Sequence of chain 1.A:
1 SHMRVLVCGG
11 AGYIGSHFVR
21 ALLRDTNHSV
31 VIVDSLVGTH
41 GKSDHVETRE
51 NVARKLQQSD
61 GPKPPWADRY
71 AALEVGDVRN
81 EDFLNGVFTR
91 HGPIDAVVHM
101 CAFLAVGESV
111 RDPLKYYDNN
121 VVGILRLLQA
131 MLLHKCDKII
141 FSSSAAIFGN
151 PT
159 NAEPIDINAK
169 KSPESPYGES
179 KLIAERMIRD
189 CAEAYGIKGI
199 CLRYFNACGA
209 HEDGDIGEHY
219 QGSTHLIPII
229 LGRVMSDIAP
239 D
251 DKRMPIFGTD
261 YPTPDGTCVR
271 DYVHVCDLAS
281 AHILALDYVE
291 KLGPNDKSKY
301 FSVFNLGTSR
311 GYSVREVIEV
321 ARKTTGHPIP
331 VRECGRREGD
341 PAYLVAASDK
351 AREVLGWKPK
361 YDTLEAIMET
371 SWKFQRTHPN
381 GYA

This protein binds this small molecule.
Small molecule (SMILES): O=c1ccn([C@@H]2O[C@H](CO[P](=O)(O)O[P](=O)(O)O[C@H]3O[C@H](CO)[C@@H](F)[C@H](O)[C@H]3O)[C@@H](O)[C@H]2O)c(=O)[nH]1

Binding-site contacts:
Ligand atom O2' contacts residue ASN204 of chain 1.A at 3.4 Å (h-bond).
Ligand atom C2 contacts residue PHE257 of chain 1.A at 3.5 Å (hydrophobic).
Ligand atom O2 contacts residue VAL314 of chain 1.A at 3.5 Å.
Ligand atom O3D contacts residue CYS268 of chain 1.A at 3.0 Å.
Ligand atom O6' contacts residue LEU104 of chain 1.A at 2.6 Å (h-bond).
Ligand atom O3' contacts residue TYR202 of chain 1.A at 3.3 Å (h-bond).
Ligand atom O6' contacts residue HIS223 of chain 1.A at 2.8 Å (h-bond).
Ligand atom F4' contacts residue NAD1 of chain 1.F at 3.0 Å.
Ligand atom F4' contacts residue TYR175 of chain 1.A at 2.8 Å.
Ligand atom O1A contacts residue ARG337 of chain 1.A at 2.6 Å (salt-bridge).
Ligand atom N1 contacts residue LEU224 of chain 1.A at 3.5 Å.
Ligand atom O1B contacts residue ARG270 of chain 1.A at 2.6 Å (salt-bridge).
Ligand atom O2D contacts residue ASP340 of chain 1.A at 2.5 Å (salt-bridge).
Ligand atom O3D contacts residue VAL314 of chain 1.A at 3.4 Å.
Ligand atom C3' contacts residue ASN204 of chain 1.A at 3.2 Å.
Ligand atom C6' contacts residue LEU104 of chain 1.A at 3.5 Å (hydrophobic).
Ligand atom O2 contacts residue PHE257 of chain 1.A at 2.7 Å (h-bond).
Ligand atom O3B contacts residue ASN204 of chain 1.A at 3.2 Å (h-bond).
Ligand atom O4 contacts residue PRO255 of chain 1.A at 3.2 Å (h-bond).
Ligand atom O2A contacts residue HIS223 of chain 1.A at 3.2 Å.
Ligand atom O2D contacts residue ARG337 of chain 1.A at 3.5 Å (salt-bridge).
Ligand atom C2 contacts residue LEU224 of chain 1.A at 3.6 Å (hydrophobic).
Ligand atom C3' contacts residue SER144 of chain 1.A at 3.5 Å.
Ligand atom C3' contacts residue PHE203 of chain 1.A at 3.2 Å (hydrophobic).
Ligand atom O4 contacts residue PHE257 of chain 1.A at 3.4 Å.
Ligand atom O3' contacts residue ALA145 of chain 1.A at 3.5 Å (h-bond).
Ligand atom O2' contacts residue LEU344 of chain 1.A at 3.4 Å.
Ligand atom O3' contacts residue PHE203 of chain 1.A at 2.8 Å (h-bond).
Ligand atom O2A contacts residue LEU224 of chain 1.A at 3.0 Å (h-bond).
Ligand atom O3' contacts residue SER144 of chain 1.A at 2.8 Å (h-bond).
Ligand atom C4' contacts residue NAD1 of chain 1.F at 3.0 Å.
Ligand atom F4' contacts residue SER144 of chain 1.A at 2.7 Å.
Ligand atom O2B contacts residue ARG337 of chain 1.A at 3.5 Å (salt-bridge).
Ligand atom O1A contacts residue THR222 of chain 1.A at 3.4 Å (h-bond).
Ligand atom C2D contacts residue ASP340 of chain 1.A at 3.4 Å.
Ligand atom O2 contacts residue ILE256 of chain 1.A at 3.5 Å.
Ligand atom N3 contacts residue PRO255 of chain 1.A at 2.6 Å (h-bond).
Ligand atom C5 contacts residue PHE257 of chain 1.A at 3.4 Å (hydrophobic).
Ligand atom C4 contacts residue PHE257 of chain 1.A at 3.4 Å (hydrophobic).
Ligand atom C4 contacts residue PRO255 of chain 1.A at 3.4 Å (hydrophobic).